A small-molecule ligand and the protein it binds are described below.
Small molecule (SMILES): CC(=O)N[C@@H]1[C@@H](O)[C@H](O)[C@@H](CO)O[C@H]1O

Sequence of chain 7.A:
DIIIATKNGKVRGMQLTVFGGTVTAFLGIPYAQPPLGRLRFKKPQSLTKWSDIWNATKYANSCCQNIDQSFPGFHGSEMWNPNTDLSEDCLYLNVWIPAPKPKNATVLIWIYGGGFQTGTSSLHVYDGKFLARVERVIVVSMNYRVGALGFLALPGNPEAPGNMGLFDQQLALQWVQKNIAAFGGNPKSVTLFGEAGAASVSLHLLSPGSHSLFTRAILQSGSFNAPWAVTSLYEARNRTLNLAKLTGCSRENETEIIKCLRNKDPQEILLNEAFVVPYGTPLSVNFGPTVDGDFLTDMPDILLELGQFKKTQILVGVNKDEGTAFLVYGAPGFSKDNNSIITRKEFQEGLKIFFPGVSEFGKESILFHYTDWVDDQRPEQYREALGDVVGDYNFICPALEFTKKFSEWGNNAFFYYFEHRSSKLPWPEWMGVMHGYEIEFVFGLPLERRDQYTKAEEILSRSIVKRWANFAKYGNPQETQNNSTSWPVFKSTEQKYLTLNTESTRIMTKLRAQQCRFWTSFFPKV

Binding-site contacts:
Ligand atom C7 contacts residue GLU480 of chain 7.A at 4.1 Å.
Ligand atom N2 contacts residue ARG463 of chain 7.A at 4.2 Å.
Ligand atom C3 contacts residue ASN483 of chain 7.A at 3.6 Å.
Ligand atom O7 contacts residue ASN483 of chain 7.A at 3.8 Å.
Ligand atom C6 contacts residue ASN483 of chain 7.A at 3.9 Å.
Ligand atom O7 contacts residue ARG463 of chain 7.A at 3.7 Å.
Ligand atom C7 contacts residue ASN483 of chain 7.A at 3.6 Å.
Ligand atom O6 contacts residue ASN483 of chain 7.A at 4.4 Å.
Ligand atom N2 contacts residue ASN483 of chain 7.A at 3.0 Å (h-bond).
Ligand atom C8 contacts residue ARG463 of chain 7.A at 3.9 Å.
Ligand atom C1 contacts residue ASN483 of chain 7.A at 1.4 Å.
Ligand atom O7 contacts residue SER464 of chain 7.A at 4.2 Å.
Ligand atom C4 contacts residue ASN483 of chain 7.A at 4.0 Å.
Ligand atom O5 contacts residue ASN483 of chain 7.A at 2.5 Å (h-bond).
Ligand atom C8 contacts residue GLU480 of chain 7.A at 3.9 Å.
Ligand atom C2 contacts residue ASN483 of chain 7.A at 2.3 Å.
Ligand atom C8 contacts residue LYS467 of chain 7.A at 3.9 Å.
Ligand atom C5 contacts residue ASN483 of chain 7.A at 3.5 Å.
Ligand atom C7 contacts residue ARG463 of chain 7.A at 3.7 Å.
Ligand atom O7 contacts residue GLU480 of chain 7.A at 4.2 Å.
Ligand atom O3 contacts residue ARG463 of chain 7.A at 3.4 Å.